The small molecule below binds the protein below.
Small molecule (SMILES): CC(=O)N[C@@H]1[C@@H](O)[C@H](O)[C@@H](CO)O[C@H]1O

Sequence of chain 1.A:
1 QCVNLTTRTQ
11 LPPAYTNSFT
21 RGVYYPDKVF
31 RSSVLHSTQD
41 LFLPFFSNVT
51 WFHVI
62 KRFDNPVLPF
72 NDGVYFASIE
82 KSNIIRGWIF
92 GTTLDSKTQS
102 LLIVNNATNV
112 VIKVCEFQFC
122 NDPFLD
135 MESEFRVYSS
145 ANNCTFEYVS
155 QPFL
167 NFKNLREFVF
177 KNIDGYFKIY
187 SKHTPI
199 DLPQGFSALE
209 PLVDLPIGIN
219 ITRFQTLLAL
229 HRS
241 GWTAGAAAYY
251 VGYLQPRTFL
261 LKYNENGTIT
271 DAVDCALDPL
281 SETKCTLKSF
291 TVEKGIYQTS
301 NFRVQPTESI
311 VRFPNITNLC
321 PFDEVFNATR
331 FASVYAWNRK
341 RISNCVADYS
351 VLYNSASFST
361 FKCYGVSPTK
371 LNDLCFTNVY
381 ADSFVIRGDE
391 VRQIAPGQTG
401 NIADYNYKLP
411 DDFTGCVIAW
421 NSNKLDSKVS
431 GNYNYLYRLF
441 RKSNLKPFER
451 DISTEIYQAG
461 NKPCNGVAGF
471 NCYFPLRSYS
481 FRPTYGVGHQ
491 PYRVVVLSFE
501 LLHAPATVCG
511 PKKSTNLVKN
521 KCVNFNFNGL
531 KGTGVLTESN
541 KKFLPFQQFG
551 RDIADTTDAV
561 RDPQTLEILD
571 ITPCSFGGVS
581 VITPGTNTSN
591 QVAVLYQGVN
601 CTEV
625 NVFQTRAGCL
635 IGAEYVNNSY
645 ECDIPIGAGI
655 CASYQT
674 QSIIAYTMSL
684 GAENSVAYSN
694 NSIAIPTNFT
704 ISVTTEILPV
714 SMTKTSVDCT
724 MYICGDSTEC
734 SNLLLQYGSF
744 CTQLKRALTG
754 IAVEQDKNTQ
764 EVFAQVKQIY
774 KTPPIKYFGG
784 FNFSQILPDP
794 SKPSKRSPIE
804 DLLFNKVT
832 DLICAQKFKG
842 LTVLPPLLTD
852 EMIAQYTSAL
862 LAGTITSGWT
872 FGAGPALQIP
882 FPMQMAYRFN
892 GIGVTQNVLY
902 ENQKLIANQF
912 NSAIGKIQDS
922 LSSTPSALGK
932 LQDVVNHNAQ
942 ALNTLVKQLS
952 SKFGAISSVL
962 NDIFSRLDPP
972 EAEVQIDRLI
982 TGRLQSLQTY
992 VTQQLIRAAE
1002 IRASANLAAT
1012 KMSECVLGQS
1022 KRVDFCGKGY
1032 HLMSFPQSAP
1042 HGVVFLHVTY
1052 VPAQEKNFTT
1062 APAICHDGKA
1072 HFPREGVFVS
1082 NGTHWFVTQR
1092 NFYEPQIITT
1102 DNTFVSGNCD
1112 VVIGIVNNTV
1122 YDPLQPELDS

Binding-site contacts:
Ligand atom C1 contacts residue ASN1058 of chain 1.A at 1.4 Å.
Ligand atom N2 contacts residue ASN1058 of chain 1.A at 2.8 Å (h-bond).
Ligand atom C7 contacts residue ASN1058 of chain 1.A at 3.4 Å.
Ligand atom O5 contacts residue ASN1058 of chain 1.A at 2.4 Å (h-bond).
Ligand atom C2 contacts residue ASN1058 of chain 1.A at 2.5 Å.
Ligand atom C4 contacts residue ASN1058 of chain 1.A at 4.3 Å.
Ligand atom O7 contacts residue ASN1058 of chain 1.A at 3.3 Å (h-bond).
Ligand atom O6 contacts residue GLU1056 of chain 1.A at 4.3 Å.
Ligand atom C3 contacts residue ASN1058 of chain 1.A at 3.8 Å.
Ligand atom O3 contacts residue ALA690 of chain 1.A at 4.1 Å.
Ligand atom C5 contacts residue ASN1058 of chain 1.A at 3.7 Å.
Ligand atom C8 contacts residue ASN1058 of chain 1.A at 4.4 Å.